Binding-site contacts:
Ligand atom O08 contacts residue ILE53 of chain 1.A at 3.6 Å.
Ligand atom C23 contacts residue GLN81 of chain 1.A at 3.6 Å.
Ligand atom C25 contacts residue MET84 of chain 1.A at 3.8 Å (hydrophobic).
Ligand atom O20 contacts residue MET84 of chain 1.A at 4.0 Å.
Ligand atom N21 contacts residue MET84 of chain 1.A at 3.8 Å.
Ligand atom C03 contacts residue ARG178 of chain 1.A at 3.6 Å.
Ligand atom C16 contacts residue MET84 of chain 1.A at 3.8 Å (hydrophobic).
Ligand atom C29 contacts residue ALA123 of chain 1.A at 3.5 Å (hydrophobic).
Ligand atom O11 contacts residue GLU181 of chain 1.A at 3.6 Å.
Ligand atom C29 contacts residue ARG119 of chain 1.A at 3.6 Å.
Ligand atom O20 contacts residue GLN81 of chain 1.A at 4.0 Å.
Ligand atom O11 contacts residue ILE53 of chain 1.A at 3.9 Å.
Ligand atom C19 contacts residue MET84 of chain 1.A at 3.5 Å (hydrophobic).
Ligand atom O08 contacts residue TRP44 of chain 1.A at 3.9 Å.
Ligand atom O24 contacts residue ALA124 of chain 1.A at 3.4 Å.
Ligand atom C03 contacts residue TRP44 of chain 1.A at 3.9 Å (hydrophobic).
Ligand atom O01 contacts residue GLU39 of chain 1.A at 3.7 Å.
Ligand atom N18 contacts residue MET84 of chain 1.A at 3.3 Å.
Ligand atom O01 contacts residue ARG178 of chain 1.A at 3.0 Å (salt-bridge).
Ligand atom O24 contacts residue TYR128 of chain 1.A at 3.4 Å.
Ligand atom C06 contacts residue ILE53 of chain 1.A at 3.7 Å (hydrophobic).
Ligand atom C15 contacts residue HIS14 of chain 1.A at 3.3 Å.
Ligand atom C06 contacts residue ARG178 of chain 1.A at 3.5 Å.
Ligand atom C19 contacts residue TYR128 of chain 1.A at 3.9 Å (hydrophobic).
Ligand atom C23 contacts residue MET84 of chain 1.A at 3.9 Å (hydrophobic).
Ligand atom N21 contacts residue TYR128 of chain 1.A at 3.7 Å.
Ligand atom N21 contacts residue GLN81 of chain 1.A at 2.9 Å (h-bond).
Ligand atom O24 contacts residue MET84 of chain 1.A at 3.9 Å.
Ligand atom C19 contacts residue GLN81 of chain 1.A at 3.9 Å.
Ligand atom C15 contacts residue TYR128 of chain 1.A at 3.1 Å (hydrophobic).
Ligand atom C29 contacts residue ALA124 of chain 1.A at 3.7 Å (hydrophobic).
Ligand atom O20 contacts residue ILE56 of chain 1.A at 3.4 Å.
Ligand atom C23 contacts residue TYR128 of chain 1.A at 3.6 Å (hydrophobic).
Ligand atom O01 contacts residue HIS14 of chain 1.A at 3.7 Å.
Ligand atom C29 contacts residue TYR88 of chain 1.A at 4.0 Å (hydrophobic).
Ligand atom O11 contacts residue TYR57 of chain 1.A at 3.7 Å.
Ligand atom O08 contacts residue MET84 of chain 1.A at 3.5 Å.
Ligand atom O24 contacts residue GLN81 of chain 1.A at 2.8 Å (h-bond).
Ligand atom C03 contacts residue GLU39 of chain 1.A at 3.8 Å.
Ligand atom C26 contacts residue MET84 of chain 1.A at 3.4 Å (hydrophobic).

Sequence of chain 1.A:
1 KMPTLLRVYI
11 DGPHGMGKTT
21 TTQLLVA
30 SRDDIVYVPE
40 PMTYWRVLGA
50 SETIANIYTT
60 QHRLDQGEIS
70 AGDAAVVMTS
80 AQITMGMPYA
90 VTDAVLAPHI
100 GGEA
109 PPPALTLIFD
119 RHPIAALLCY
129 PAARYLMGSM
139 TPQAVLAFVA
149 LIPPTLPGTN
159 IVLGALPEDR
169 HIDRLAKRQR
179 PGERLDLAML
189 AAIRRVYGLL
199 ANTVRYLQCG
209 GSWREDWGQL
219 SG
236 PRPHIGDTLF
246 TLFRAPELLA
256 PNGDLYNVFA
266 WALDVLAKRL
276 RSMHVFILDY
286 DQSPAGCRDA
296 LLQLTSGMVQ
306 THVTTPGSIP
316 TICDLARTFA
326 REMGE

The small molecule below binds the protein below.
Small molecule (SMILES): C#Cc1cn([C@@H]2O[C@H](CO)[C@@H](O)[C@@H]2C)c(=O)[nH]c1=O